Sequence of chain 1.C:
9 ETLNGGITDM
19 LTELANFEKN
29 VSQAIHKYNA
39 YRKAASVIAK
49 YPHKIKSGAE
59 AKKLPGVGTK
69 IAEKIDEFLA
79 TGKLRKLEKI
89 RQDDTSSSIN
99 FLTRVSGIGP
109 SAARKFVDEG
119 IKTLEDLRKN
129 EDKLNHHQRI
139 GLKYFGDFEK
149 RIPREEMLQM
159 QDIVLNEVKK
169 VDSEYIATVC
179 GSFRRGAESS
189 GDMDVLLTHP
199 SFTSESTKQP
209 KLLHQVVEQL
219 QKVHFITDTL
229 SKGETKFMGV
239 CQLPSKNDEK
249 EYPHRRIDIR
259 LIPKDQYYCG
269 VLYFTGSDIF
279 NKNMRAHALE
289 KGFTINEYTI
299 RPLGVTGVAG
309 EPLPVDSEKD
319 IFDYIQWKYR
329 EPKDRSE

This protein binds this small molecule.
Small molecule (SMILES): Cc1cn([C@H]2C[C@H](O[P](=O)(O)OC[C@H]3O[C@@H](n4cnc5c(=O)nc(N)[nH]c54)C[C@@H]3OP(=O)(O)O)[C@@H](CO[P](=O)(O)O[C@H]3C[C@H](n4ccc(N)nc4=O)O[C@@H]3CO[P](=O)(O)O[C@H]3C[C@H](n4cc(C)c(=O)[nH]c4=O)O[C@@H]3CO[P](=O)(O)O[C@H]3C[C@H](n4cnc5c(N)ncnc54)O[C@@H]3CO[P](=O)(O)O[C@H]3C[C@H](n4ccc(N)nc4=O)O[C@@H]3CO)O2)c(=O)[nH]c1=O

Binding-site contacts:
Ligand atom O6 contacts residue DC1 of chain 1.B at 3.2 Å (h-bond).
Ligand atom OP1 contacts residue LYS234 of chain 1.C at 3.0 Å (salt-bridge).
Ligand atom N4 contacts residue DG3 of chain 1.B at 2.9 Å (h-bond).
Ligand atom OP1 contacts residue THR233 of chain 1.C at 2.8 Å (h-bond).
Ligand atom N2 contacts residue DC1 of chain 1.B at 2.3 Å (h-bond).
Ligand atom OP1 contacts residue LYS230 of chain 1.C at 3.3 Å (salt-bridge).
Ligand atom C2 contacts residue DG3 of chain 1.B at 3.4 Å.
Ligand atom C2 contacts residue DC1 of chain 1.B at 3.4 Å.
Ligand atom O4 contacts residue DA2 of chain 1.B at 3.2 Å (h-bond).
Ligand atom N3 contacts residue DA2 of chain 1.B at 2.9 Å (h-bond).
Ligand atom N1 contacts residue DT5 of chain 1.B at 2.4 Å (h-bond).
Ligand atom C6 contacts residue DA4 of chain 1.B at 3.5 Å.
Ligand atom O2 contacts residue DA4 of chain 1.B at 3.0 Å.
Ligand atom O4 contacts residue DC1 of chain 1.B at 3.1 Å (h-bond).
Ligand atom O4 contacts residue DA4 of chain 1.B at 3.1 Å (h-bond).
Ligand atom N3 contacts residue DG3 of chain 1.B at 2.7 Å (h-bond).
Ligand atom N4 contacts residue DT5 of chain 1.B at 3.5 Å (h-bond).
Ligand atom C2 contacts residue DT5 of chain 1.B at 2.9 Å.
Ligand atom N2 contacts residue DA2 of chain 1.B at 3.0 Å.
Ligand atom O2 contacts residue DG3 of chain 1.B at 3.1 Å (h-bond).
Ligand atom C4 contacts residue DG3 of chain 1.B at 3.5 Å.
Ligand atom N4 contacts residue DG6 of chain 1.B at 3.0 Å (h-bond).
Ligand atom C2 contacts residue DG6 of chain 1.B at 3.4 Å.
Ligand atom N1 contacts residue DC1 of chain 1.B at 2.7 Å (h-bond).
Ligand atom N1 contacts residue DA4 of chain 1.B at 3.5 Å (h-bond).
Ligand atom N3 contacts residue DG6 of chain 1.B at 2.7 Å (h-bond).
Ligand atom O4 contacts residue DG3 of chain 1.B at 3.3 Å (h-bond).
Ligand atom N3 contacts residue DA4 of chain 1.B at 2.4 Å (h-bond).
Ligand atom O5' contacts residue GLY231 of chain 1.C at 3.4 Å.
Ligand atom N6 contacts residue DT5 of chain 1.B at 2.8 Å (h-bond).
Ligand atom C5' contacts residue SER229 of chain 1.C at 3.5 Å.
Ligand atom OP1 contacts residue GLU232 of chain 1.C at 2.8 Å (salt-bridge).
Ligand atom C4 contacts residue DA4 of chain 1.B at 3.2 Å.
Ligand atom O2 contacts residue DG3 of chain 1.B at 2.4 Å (h-bond).
Ligand atom O2 contacts residue DG6 of chain 1.B at 2.4 Å (h-bond).
Ligand atom OP1 contacts residue GLY231 of chain 1.C at 3.1 Å.
Ligand atom C2 contacts residue DA4 of chain 1.B at 3.3 Å.
Ligand atom C6 contacts residue DT5 of chain 1.B at 3.2 Å.
Ligand atom C2 contacts residue DG3 of chain 1.B at 3.5 Å.
Ligand atom N6 contacts residue DA4 of chain 1.B at 2.8 Å (h-bond).